Binding-site contacts:
Ligand atom C8 contacts residue CYS125 of chain 1.A at 3.8 Å (hydrophobic).
Ligand atom C3 contacts residue ASN129 of chain 1.A at 3.8 Å.
Ligand atom C7 contacts residue ASN129 of chain 1.A at 3.2 Å.
Ligand atom O6 contacts residue ASN129 of chain 1.A at 4.4 Å.
Ligand atom C7 contacts residue CYS125 of chain 1.A at 3.7 Å (hydrophobic).
Ligand atom O7 contacts residue ASN129 of chain 1.A at 2.8 Å (h-bond).
Ligand atom C1 contacts residue CYS125 of chain 1.A at 4.0 Å (hydrophobic).
Ligand atom C8 contacts residue LEU126 of chain 1.A at 4.3 Å (hydrophobic).
Ligand atom O5 contacts residue ASN129 of chain 1.A at 2.3 Å (h-bond).
Ligand atom N2 contacts residue ASN129 of chain 1.A at 3.0 Å (h-bond).
Ligand atom C1 contacts residue ASN129 of chain 1.A at 1.4 Å.
Ligand atom C8 contacts residue ARG122 of chain 1.A at 4.0 Å.
Ligand atom C5 contacts residue ASN129 of chain 1.A at 3.6 Å.
Ligand atom C4 contacts residue ASN129 of chain 1.A at 4.2 Å.
Ligand atom O6 contacts residue LYS128 of chain 1.A at 4.4 Å.
Ligand atom C8 contacts residue GLU60 of chain 1.A at 4.1 Å.
Ligand atom O7 contacts residue GLU60 of chain 1.A at 4.0 Å.
Ligand atom O5 contacts residue LYS128 of chain 1.A at 4.5 Å.
Ligand atom C3 contacts residue CYS125 of chain 1.A at 4.3 Å (hydrophobic).
Ligand atom N2 contacts residue CYS125 of chain 1.A at 3.2 Å.
Ligand atom O7 contacts residue CYS125 of chain 1.A at 4.5 Å.
Ligand atom C2 contacts residue CYS125 of chain 1.A at 4.1 Å (hydrophobic).
Ligand atom C2 contacts residue ASN129 of chain 1.A at 2.5 Å.

The protein below binds the small molecule below.
Small molecule (SMILES): CC(=O)N[C@@H]1[C@@H](O)[C@H](O)[C@@H](CO)O[C@H]1O

Sequence of chain 1.A:
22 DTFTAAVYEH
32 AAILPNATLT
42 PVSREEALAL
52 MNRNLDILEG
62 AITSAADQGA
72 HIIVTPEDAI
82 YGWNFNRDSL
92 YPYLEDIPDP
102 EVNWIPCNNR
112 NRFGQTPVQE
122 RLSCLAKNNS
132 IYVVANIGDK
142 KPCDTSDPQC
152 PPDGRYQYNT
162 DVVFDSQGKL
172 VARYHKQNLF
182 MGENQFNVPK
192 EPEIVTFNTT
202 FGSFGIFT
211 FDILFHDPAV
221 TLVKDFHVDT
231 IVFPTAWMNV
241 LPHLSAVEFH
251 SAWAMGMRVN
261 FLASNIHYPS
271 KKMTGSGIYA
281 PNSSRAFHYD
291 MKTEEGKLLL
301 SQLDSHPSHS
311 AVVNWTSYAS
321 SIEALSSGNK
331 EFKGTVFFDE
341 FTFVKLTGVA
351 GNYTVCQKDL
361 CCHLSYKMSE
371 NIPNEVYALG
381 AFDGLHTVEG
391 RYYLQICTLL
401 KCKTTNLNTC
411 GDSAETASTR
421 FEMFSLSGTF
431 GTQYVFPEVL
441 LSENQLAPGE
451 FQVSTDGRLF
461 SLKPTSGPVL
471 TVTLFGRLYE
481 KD